Sequence of chain 1.A:
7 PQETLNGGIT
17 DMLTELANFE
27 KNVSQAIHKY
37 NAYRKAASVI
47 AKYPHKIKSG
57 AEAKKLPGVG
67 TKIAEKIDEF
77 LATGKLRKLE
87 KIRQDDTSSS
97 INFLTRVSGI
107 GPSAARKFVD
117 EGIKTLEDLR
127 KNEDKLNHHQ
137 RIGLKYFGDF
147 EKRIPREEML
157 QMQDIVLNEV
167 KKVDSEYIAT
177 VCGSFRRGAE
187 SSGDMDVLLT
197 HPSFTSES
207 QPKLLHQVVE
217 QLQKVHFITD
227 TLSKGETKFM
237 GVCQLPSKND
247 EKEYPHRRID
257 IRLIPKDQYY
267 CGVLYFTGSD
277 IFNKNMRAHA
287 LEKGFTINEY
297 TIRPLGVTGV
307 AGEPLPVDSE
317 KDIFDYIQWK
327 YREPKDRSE

This small molecule binds to this protein.
Small molecule (SMILES): Cc1cn([C@H]2C[C@H](O[P](=O)(O)OC[C@H]3O[C@@H](n4ccc(N)nc4=O)C[C@@H]3O[P](=O)(O)OC[C@H]3O[C@@H](n4cnc5c(=O)nc(N)[nH]c54)C[C@@H]3O[P](=O)(O)OC[C@H]3O[C@@H](n4cnc5c(=O)nc(N)[nH]c54)C[C@@H]3O)[C@@H](CO[P](=O)(O)O[C@H]3C[C@H](n4cnc5c(=O)nc(N)[nH]c54)O[C@@H]3COP(=O)(O)O)O2)c(=O)[nH]c1=O

Binding-site contacts:
Ligand atom O3' contacts residue VAL65 of chain 1.A at 4.0 Å.
Ligand atom O3' contacts residue GLY66 of chain 1.A at 3.9 Å.
Ligand atom OP2 contacts residue THR67 of chain 1.A at 3.7 Å.
Ligand atom N3 contacts residue ALA38 of chain 1.A at 3.6 Å.
Ligand atom OP2 contacts residue VAL65 of chain 1.A at 3.8 Å.
Ligand atom OP1 contacts residue GLY64 of chain 1.A at 2.9 Å (h-bond).
Ligand atom C3' contacts residue GLY66 of chain 1.A at 3.7 Å.
Ligand atom OP2 contacts residue LYS68 of chain 1.A at 3.0 Å (salt-bridge).
Ligand atom P contacts residue LYS68 of chain 1.A at 3.8 Å.
Ligand atom OP1 contacts residue VAL65 of chain 1.A at 3.5 Å (h-bond).
Ligand atom C5' contacts residue TYR39 of chain 1.A at 3.6 Å (hydrophobic).
Ligand atom O5' contacts residue LYS35 of chain 1.A at 3.8 Å.
Ligand atom C5' contacts residue GLY66 of chain 1.A at 3.3 Å.
Ligand atom C4' contacts residue GLY64 of chain 1.A at 3.4 Å.
Ligand atom OP2 contacts residue GLY66 of chain 1.A at 3.8 Å.
Ligand atom OP2 contacts residue LYS68 of chain 1.A at 3.5 Å.
Ligand atom OP1 contacts residue LEU62 of chain 1.A at 3.5 Å (h-bond).
Ligand atom O3' contacts residue ILE69 of chain 1.A at 3.5 Å.
Ligand atom OP3 contacts residue LYS35 of chain 1.A at 2.9 Å (salt-bridge).
Ligand atom OP2 contacts residue LYS72 of chain 1.A at 3.2 Å (salt-bridge).
Ligand atom OP1 contacts residue LYS68 of chain 1.A at 3.7 Å.
Ligand atom P contacts residue VAL65 of chain 1.A at 3.9 Å.
Ligand atom OP2 contacts residue TYR39 of chain 1.A at 3.9 Å.
Ligand atom OP1 contacts residue ILE69 of chain 1.A at 2.9 Å (h-bond).
Ligand atom N7 contacts residue LYS35 of chain 1.A at 3.9 Å.
Ligand atom C4' contacts residue GLY66 of chain 1.A at 4.0 Å.
Ligand atom C8 contacts residue LYS35 of chain 1.A at 3.8 Å.
Ligand atom P contacts residue ILE69 of chain 1.A at 3.8 Å.
Ligand atom P contacts residue GLY66 of chain 1.A at 3.5 Å.
Ligand atom C5' contacts residue LYS35 of chain 1.A at 3.9 Å.
Ligand atom O3' contacts residue GLY64 of chain 1.A at 3.5 Å.
Ligand atom C5' contacts residue GLY64 of chain 1.A at 3.3 Å.
Ligand atom O4' contacts residue ALA38 of chain 1.A at 3.8 Å.
Ligand atom OP1 contacts residue PRO63 of chain 1.A at 3.9 Å.
Ligand atom OP1 contacts residue THR67 of chain 1.A at 3.8 Å.
Ligand atom OP1 contacts residue LYS68 of chain 1.A at 3.8 Å.
Ligand atom OP2 contacts residue GLY66 of chain 1.A at 3.9 Å.
Ligand atom OP1 contacts residue GLY66 of chain 1.A at 2.8 Å (h-bond).
Ligand atom O5' contacts residue GLY66 of chain 1.A at 3.2 Å.
Ligand atom P contacts residue GLY64 of chain 1.A at 4.0 Å.